Binding-site contacts:
Ligand atom C5 contacts residue ILE91 of chain 1.H at 3.2 Å (hydrophobic).
Ligand atom C5 contacts residue GLY92 of chain 1.H at 4.3 Å.
Ligand atom C4 contacts residue ILE91 of chain 1.H at 4.5 Å (hydrophobic).
Ligand atom S1 contacts residue HIS70 of chain 1.H at 3.7 Å.
Ligand atom C5 contacts residue HIS70 of chain 1.H at 3.3 Å.
Ligand atom C1 contacts residue ARG90 of chain 1.H at 4.2 Å.
Ligand atom C3 contacts residue ARG259 of chain 1.H at 4.4 Å.
Ligand atom C2 contacts residue HIS308 of chain 1.H at 3.5 Å.
Ligand atom C2 contacts residue NAD1 of chain 1.W at 3.8 Å.
Ligand atom O1 contacts residue GLY92 of chain 1.H at 3.6 Å.
Ligand atom C5 contacts residue TYR69 of chain 1.H at 4.0 Å (hydrophobic).
Ligand atom C3 contacts residue NAD1 of chain 1.W at 3.8 Å.
Ligand atom O1 contacts residue GLY94 of chain 1.H at 2.6 Å (h-bond).
Ligand atom C5 contacts residue ARG90 of chain 1.H at 3.2 Å.
Ligand atom C4 contacts residue TRP311 of chain 1.H at 3.8 Å (hydrophobic).
Ligand atom O1 contacts residue ARG259 of chain 1.H at 2.7 Å (salt-bridge).
Ligand atom C1 contacts residue GLY94 of chain 1.H at 3.7 Å.
Ligand atom O2 contacts residue GLY94 of chain 1.H at 4.2 Å.
Ligand atom O1 contacts residue ARG90 of chain 1.H at 3.4 Å (salt-bridge).
Ligand atom O2 contacts residue SER93 of chain 1.H at 2.9 Å (h-bond).
Ligand atom C3 contacts residue HIS308 of chain 1.H at 3.3 Å.
Ligand atom C1 contacts residue SER93 of chain 1.H at 3.3 Å.
Ligand atom O5 contacts residue HIS308 of chain 1.H at 2.9 Å (h-bond).
Ligand atom O1 contacts residue NAD1 of chain 1.W at 4.5 Å.
Ligand atom O2 contacts residue NAD1 of chain 1.W at 4.0 Å.
Ligand atom C2 contacts residue ARG259 of chain 1.H at 3.2 Å.
Ligand atom C1 contacts residue ARG259 of chain 1.H at 3.3 Å.
Ligand atom O5 contacts residue ARG259 of chain 1.H at 2.6 Å (salt-bridge).
Ligand atom S1 contacts residue TYR69 of chain 1.H at 4.3 Å.
Ligand atom C1 contacts residue GLY92 of chain 1.H at 3.9 Å.
Ligand atom C3 contacts residue TRP311 of chain 1.H at 3.7 Å (hydrophobic).
Ligand atom C3 contacts residue HIS70 of chain 1.H at 4.4 Å.
Ligand atom C4 contacts residue GLY92 of chain 1.H at 4.4 Å.
Ligand atom O1 contacts residue SER93 of chain 1.H at 2.9 Å (h-bond).
Ligand atom S1 contacts residue TRP311 of chain 1.H at 4.3 Å.
Ligand atom S1 contacts residue ILE91 of chain 1.H at 3.7 Å.
Ligand atom C1 contacts residue NAD1 of chain 1.W at 4.3 Å.
Ligand atom O5 contacts residue NAD1 of chain 1.W at 3.2 Å.
Ligand atom O2 contacts residue GLY92 of chain 1.H at 3.4 Å.

This protein binds this small molecule.
Small molecule (SMILES): CSCCC(=O)C(=O)O

Sequence of chain 1.H:
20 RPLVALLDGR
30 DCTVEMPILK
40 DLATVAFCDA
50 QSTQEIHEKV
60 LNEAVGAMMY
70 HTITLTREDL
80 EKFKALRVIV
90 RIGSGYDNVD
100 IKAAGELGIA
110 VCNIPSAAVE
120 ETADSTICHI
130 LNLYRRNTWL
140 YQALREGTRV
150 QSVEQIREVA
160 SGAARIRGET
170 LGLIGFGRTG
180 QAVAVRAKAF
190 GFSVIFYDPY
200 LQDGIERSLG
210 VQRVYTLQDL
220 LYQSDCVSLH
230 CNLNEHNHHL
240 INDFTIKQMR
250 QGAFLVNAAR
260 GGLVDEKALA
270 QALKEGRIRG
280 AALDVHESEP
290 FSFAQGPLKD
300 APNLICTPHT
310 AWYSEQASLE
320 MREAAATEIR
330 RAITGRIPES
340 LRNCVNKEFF